Sequence of chain 1.A:
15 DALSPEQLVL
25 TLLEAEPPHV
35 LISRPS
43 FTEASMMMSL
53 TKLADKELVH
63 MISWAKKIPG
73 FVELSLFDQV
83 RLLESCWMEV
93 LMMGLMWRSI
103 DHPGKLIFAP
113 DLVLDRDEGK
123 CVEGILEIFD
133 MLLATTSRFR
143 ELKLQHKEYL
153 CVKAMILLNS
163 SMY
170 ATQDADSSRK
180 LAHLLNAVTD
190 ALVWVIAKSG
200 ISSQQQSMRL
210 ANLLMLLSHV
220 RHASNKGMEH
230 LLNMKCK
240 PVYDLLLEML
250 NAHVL

Binding-site contacts:
Ligand atom CL33 contacts residue MET94 of chain 1.A at 3.5 Å.
Ligand atom N4 contacts residue LEU230 of chain 1.A at 3.0 Å.
Ligand atom N14 contacts residue ASP57 of chain 1.A at 2.9 Å (salt-bridge).
Ligand atom C6 contacts residue ASP57 of chain 1.A at 3.1 Å.
Ligand atom C32 contacts residue ILE130 of chain 1.A at 3.8 Å (hydrophobic).
Ligand atom C10 contacts residue ASP57 of chain 1.A at 3.1 Å.
Ligand atom C20 contacts residue HIS229 of chain 1.A at 3.7 Å.
Ligand atom CL33 contacts residue LEU134 of chain 1.A at 3.3 Å.
Ligand atom C15 contacts residue LEU93 of chain 1.A at 3.5 Å (hydrophobic).
Ligand atom N12 contacts residue ALA56 of chain 1.A at 3.8 Å.
Ligand atom C7 contacts residue ALA56 of chain 1.A at 3.7 Å (hydrophobic).
Ligand atom C16 contacts residue MET49 of chain 1.A at 3.6 Å (hydrophobic).
Ligand atom C24 contacts residue ARG100 of chain 1.A at 3.8 Å.
Ligand atom C15 contacts residue ALA56 of chain 1.A at 3.3 Å (hydrophobic).
Ligand atom C8 contacts residue LEU230 of chain 1.A at 3.5 Å (hydrophobic).
Ligand atom N12 contacts residue LEU52 of chain 1.A at 3.8 Å.
Ligand atom C28 contacts residue ARG100 of chain 1.A at 3.2 Å.
Ligand atom O31 contacts residue LEU93 of chain 1.A at 3.4 Å (h-bond).
Ligand atom C28 contacts residue GLU59 of chain 1.A at 3.1 Å.
Ligand atom N2 contacts residue ASP57 of chain 1.A at 3.8 Å.
Ligand atom C21 contacts residue LEU93 of chain 1.A at 3.7 Å (hydrophobic).
Ligand atom C24 contacts residue MET94 of chain 1.A at 3.8 Å (hydrophobic).
Ligand atom C24 contacts residue LEU97 of chain 1.A at 3.4 Å (hydrophobic).
Ligand atom O31 contacts residue ARG100 of chain 1.A at 2.3 Å (salt-bridge).
Ligand atom C10 contacts residue LEU60 of chain 1.A at 3.6 Å (hydrophobic).
Ligand atom N3 contacts residue ALA56 of chain 1.A at 3.0 Å.
Ligand atom C28 contacts residue LEU93 of chain 1.A at 3.5 Å (hydrophobic).
Ligand atom C22 contacts residue GLU59 of chain 1.A at 3.7 Å.
Ligand atom C9 contacts residue ASP57 of chain 1.A at 3.8 Å.
Ligand atom C30 contacts residue ILE130 of chain 1.A at 3.8 Å (hydrophobic).
Ligand atom O31 contacts residue GLU59 of chain 1.A at 2.6 Å (salt-bridge).
Ligand atom C29 contacts residue PHE131 of chain 1.A at 3.7 Å (hydrophobic).
Ligand atom C7 contacts residue LEU52 of chain 1.A at 3.5 Å (hydrophobic).
Ligand atom C26 contacts residue ILE127 of chain 1.A at 3.4 Å (hydrophobic).
Ligand atom C20 contacts residue ILE127 of chain 1.A at 3.7 Å (hydrophobic).
Ligand atom C6 contacts residue ALA56 of chain 1.A at 3.3 Å (hydrophobic).
Ligand atom N3 contacts residue LEU52 of chain 1.A at 3.5 Å (h-bond).
Ligand atom CL33 contacts residue ILE130 of chain 1.A at 3.6 Å.
Ligand atom C24 contacts residue LEU93 of chain 1.A at 2.9 Å (hydrophobic).
Ligand atom C25 contacts residue GLU59 of chain 1.A at 2.7 Å.

This protein binds this small molecule.
Small molecule (SMILES): Oc1ccc(CCNc2nc(SCCCc3ccc(Cl)cc3)nc(N3CCNCC3)n2)cc1